Sequence of chain 1.D:
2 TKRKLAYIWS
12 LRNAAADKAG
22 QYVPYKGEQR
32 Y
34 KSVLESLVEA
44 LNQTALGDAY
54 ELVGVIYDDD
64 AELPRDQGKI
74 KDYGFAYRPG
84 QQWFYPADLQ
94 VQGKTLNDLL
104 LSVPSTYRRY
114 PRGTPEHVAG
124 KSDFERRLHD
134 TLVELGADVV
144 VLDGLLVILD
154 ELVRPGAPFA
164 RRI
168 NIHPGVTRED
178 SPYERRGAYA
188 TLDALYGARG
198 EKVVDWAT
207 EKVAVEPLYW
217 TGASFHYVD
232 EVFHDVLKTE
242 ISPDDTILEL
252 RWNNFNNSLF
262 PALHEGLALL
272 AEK

The small molecule below binds the protein below.
Small molecule (SMILES): Nc1nc(=O)c2cc(CNc3ccc(C(=O)N[C@H](CCC(=O)O)C(=O)O)cc3)ccc2[nH]1

Binding-site contacts:
Ligand atom C06 contacts residue ARG68 of chain 1.D at 4.1 Å.
Ligand atom O09 contacts residue LYS72 of chain 1.D at 4.3 Å.
Ligand atom O08 contacts residue CIT1 of chain 1.O at 3.7 Å.
Ligand atom C25 contacts residue GLY71 of chain 1.D at 4.4 Å.
Ligand atom C27 contacts residue LYS19 of chain 1.D at 4.1 Å.
Ligand atom C19 contacts residue GLY71 of chain 1.D at 3.2 Å.
Ligand atom C19 contacts residue LYS72 of chain 1.D at 3.7 Å.
Ligand atom C17 contacts residue LYS72 of chain 1.D at 3.9 Å.
Ligand atom C25 contacts residue ASP75 of chain 1.D at 3.6 Å.
Ligand atom C20 contacts residue GLY71 of chain 1.D at 4.3 Å.
Ligand atom C11 contacts residue LYS72 of chain 1.D at 4.2 Å.
Ligand atom O32 contacts residue ARG68 of chain 1.D at 3.3 Å.
Ligand atom C13 contacts residue LYS72 of chain 1.D at 3.9 Å.
Ligand atom O03 contacts residue ARG68 of chain 1.D at 3.3 Å.
Ligand atom C15 contacts residue LYS72 of chain 1.D at 3.5 Å.
Ligand atom C24 contacts residue ASP75 of chain 1.D at 2.8 Å.
Ligand atom N28 contacts residue LYS19 of chain 1.D at 4.4 Å.
Ligand atom N26 contacts residue ASP75 of chain 1.D at 3.7 Å.
Ligand atom O32 contacts residue LYS72 of chain 1.D at 4.3 Å.
Ligand atom C16 contacts residue LYS72 of chain 1.D at 3.6 Å.
Ligand atom C11 contacts residue ARG68 of chain 1.D at 4.1 Å.
Ligand atom C13 contacts residue GLY71 of chain 1.D at 3.8 Å.
Ligand atom C23 contacts residue ASP75 of chain 1.D at 3.6 Å.
Ligand atom C17 contacts residue GLY71 of chain 1.D at 4.0 Å.
Ligand atom C14 contacts residue GLY71 of chain 1.D at 3.4 Å.
Ligand atom O09 contacts residue ARG68 of chain 1.D at 3.9 Å.
Ligand atom C02 contacts residue ARG68 of chain 1.D at 4.1 Å.
Ligand atom C07 contacts residue LYS72 of chain 1.D at 3.4 Å.
Ligand atom C05 contacts residue ARG68 of chain 1.D at 4.1 Å.
Ligand atom C14 contacts residue LYS72 of chain 1.D at 3.7 Å.
Ligand atom C06 contacts residue LYS72 of chain 1.D at 3.2 Å.
Ligand atom N29 contacts residue LYS19 of chain 1.D at 4.2 Å.
Ligand atom C12 contacts residue LYS72 of chain 1.D at 3.8 Å.
Ligand atom O09 contacts residue CIT1 of chain 1.O at 3.6 Å.
Ligand atom O08 contacts residue LYS72 of chain 1.D at 3.2 Å (salt-bridge).
Ligand atom C07 contacts residue CIT1 of chain 1.O at 4.2 Å.
Ligand atom N18 contacts residue GLY71 of chain 1.D at 4.1 Å.
Ligand atom N18 contacts residue LYS72 of chain 1.D at 4.1 Å.
Ligand atom C25 contacts residue LYS72 of chain 1.D at 4.4 Å.
Ligand atom C07 contacts residue ARG68 of chain 1.D at 4.1 Å.